Sequence of chain 1.B:
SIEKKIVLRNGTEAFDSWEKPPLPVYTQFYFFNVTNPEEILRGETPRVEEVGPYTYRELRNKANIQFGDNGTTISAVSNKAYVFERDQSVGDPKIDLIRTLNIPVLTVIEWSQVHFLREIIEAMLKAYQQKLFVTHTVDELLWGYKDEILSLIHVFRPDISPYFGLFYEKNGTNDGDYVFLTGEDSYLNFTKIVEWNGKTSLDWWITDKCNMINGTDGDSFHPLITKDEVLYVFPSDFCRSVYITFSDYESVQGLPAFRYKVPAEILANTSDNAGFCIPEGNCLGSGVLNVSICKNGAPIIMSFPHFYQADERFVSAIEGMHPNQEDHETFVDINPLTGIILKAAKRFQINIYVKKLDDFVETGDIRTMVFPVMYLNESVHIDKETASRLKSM

Binding-site contacts:
Ligand atom C8 contacts residue CYS238 of chain 1.B at 3.4 Å (hydrophobic).
Ligand atom C7 contacts residue LYS237 of chain 1.B at 3.4 Å.
Ligand atom C8 contacts residue LYS237 of chain 1.B at 3.6 Å.
Ligand atom O5 contacts residue ASN242 of chain 1.B at 2.3 Å (h-bond).
Ligand atom N2 contacts residue ASN242 of chain 1.B at 2.9 Å (h-bond).
Ligand atom C8 contacts residue PHE304 of chain 1.B at 3.8 Å (hydrophobic).
Ligand atom N2 contacts residue LYS237 of chain 1.B at 3.2 Å (salt-bridge).
Ligand atom C4 contacts residue TYR260 of chain 1.B at 4.3 Å (hydrophobic).
Ligand atom C4 contacts residue MET240 of chain 1.B at 4.4 Å (hydrophobic).
Ligand atom C2 contacts residue LYS237 of chain 1.B at 4.0 Å.
Ligand atom C5 contacts residue MET240 of chain 1.B at 3.9 Å (hydrophobic).
Ligand atom C4 contacts residue ASN242 of chain 1.B at 4.2 Å.
Ligand atom O3 contacts residue LYS237 of chain 1.B at 3.8 Å.
Ligand atom O7 contacts residue LYS237 of chain 1.B at 4.1 Å.
Ligand atom N2 contacts residue MET240 of chain 1.B at 3.8 Å.
Ligand atom C3 contacts residue ASN242 of chain 1.B at 3.7 Å.
Ligand atom C2 contacts residue MET240 of chain 1.B at 4.3 Å (hydrophobic).
Ligand atom C6 contacts residue TYR260 of chain 1.B at 4.2 Å (hydrophobic).
Ligand atom C3 contacts residue LYS237 of chain 1.B at 3.7 Å.
Ligand atom C8 contacts residue SER269 of chain 1.B at 3.8 Å.
Ligand atom O4 contacts residue LYS237 of chain 1.B at 4.5 Å.
Ligand atom C7 contacts residue ASN242 of chain 1.B at 4.1 Å.
Ligand atom C8 contacts residue MET240 of chain 1.B at 4.0 Å (hydrophobic).
Ligand atom O6 contacts residue TYR260 of chain 1.B at 3.0 Å (h-bond).
Ligand atom C5 contacts residue ASN242 of chain 1.B at 3.6 Å.
Ligand atom C1 contacts residue MET240 of chain 1.B at 3.7 Å (hydrophobic).
Ligand atom O5 contacts residue TYR260 of chain 1.B at 4.0 Å.
Ligand atom C2 contacts residue TYR260 of chain 1.B at 4.0 Å (hydrophobic).
Ligand atom C1 contacts residue ASN242 of chain 1.B at 1.4 Å.
Ligand atom C1 contacts residue TYR260 of chain 1.B at 4.1 Å (hydrophobic).
Ligand atom C2 contacts residue ASN242 of chain 1.B at 2.4 Å.
Ligand atom C3 contacts residue MET240 of chain 1.B at 4.1 Å (hydrophobic).
Ligand atom O5 contacts residue MET240 of chain 1.B at 4.1 Å.

This small molecule binds to this protein.
Small molecule (SMILES): CC(=O)N[C@@H]1[C@@H](O)[C@H](O)[C@@H](CO)O[C@H]1O